Binding-site contacts:
Ligand atom C3 contacts residue SER90 of chain 1.A at 4.3 Å.
Ligand atom C9 contacts residue VAL134 of chain 1.A at 4.1 Å (hydrophobic).
Ligand atom N1 contacts residue SER90 of chain 1.A at 3.0 Å (h-bond).
Ligand atom C11 contacts residue ILE86 of chain 1.A at 3.8 Å (hydrophobic).
Ligand atom C10 contacts residue ARG141 of chain 1.A at 3.9 Å.
Ligand atom C10 contacts residue VAL136 of chain 1.A at 3.7 Å (hydrophobic).
Ligand atom N1 contacts residue PRO88 of chain 1.A at 3.8 Å.
Ligand atom C9 contacts residue VAL136 of chain 1.A at 4.1 Å (hydrophobic).
Ligand atom O1 contacts residue SER50 of chain 1.A at 2.6 Å (h-bond).
Ligand atom C4 contacts residue PRO91 of chain 1.A at 4.0 Å (hydrophobic).
Ligand atom C5 contacts residue ILE86 of chain 1.A at 3.6 Å (hydrophobic).
Ligand atom C9 contacts residue SER50 of chain 1.A at 4.0 Å.
Ligand atom C5 contacts residue SER50 of chain 1.A at 4.2 Å.
Ligand atom C3 contacts residue ILE86 of chain 1.A at 4.2 Å (hydrophobic).
Ligand atom C4 contacts residue SER90 of chain 1.A at 3.5 Å.
Ligand atom C2 contacts residue SER90 of chain 1.A at 4.2 Å.
Ligand atom C9 contacts residue LEU52 of chain 1.A at 4.4 Å (hydrophobic).
Ligand atom C12 contacts residue ILE86 of chain 1.A at 4.0 Å (hydrophobic).
Ligand atom C4 contacts residue ILE86 of chain 1.A at 3.6 Å (hydrophobic).
Ligand atom C6 contacts residue ILE86 of chain 1.A at 4.0 Å (hydrophobic).
Ligand atom C10 contacts residue VAL134 of chain 1.A at 4.5 Å (hydrophobic).
Ligand atom C5 contacts residue PRO91 of chain 1.A at 4.3 Å (hydrophobic).
Ligand atom O1 contacts residue VAL136 of chain 1.A at 4.2 Å.
Ligand atom N2 contacts residue ILE86 of chain 1.A at 4.4 Å.
Ligand atom C7 contacts residue SER50 of chain 1.A at 3.8 Å.
Ligand atom C5 contacts residue SER90 of chain 1.A at 4.2 Å.

Sequence of chain 1.A:
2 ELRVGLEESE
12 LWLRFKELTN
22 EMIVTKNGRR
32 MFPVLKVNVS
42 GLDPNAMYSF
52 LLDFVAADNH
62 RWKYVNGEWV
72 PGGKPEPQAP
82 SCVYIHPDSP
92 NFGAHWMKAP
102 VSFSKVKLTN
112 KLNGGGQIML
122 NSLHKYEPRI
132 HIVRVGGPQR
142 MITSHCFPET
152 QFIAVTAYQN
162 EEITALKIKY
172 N

A protein and the small-molecule ligand that binds it are described below.
Small molecule (SMILES): C[C@H](N)c1ccc(NC(=O)C2CC2)cc1